Sequence of chain 1.B:
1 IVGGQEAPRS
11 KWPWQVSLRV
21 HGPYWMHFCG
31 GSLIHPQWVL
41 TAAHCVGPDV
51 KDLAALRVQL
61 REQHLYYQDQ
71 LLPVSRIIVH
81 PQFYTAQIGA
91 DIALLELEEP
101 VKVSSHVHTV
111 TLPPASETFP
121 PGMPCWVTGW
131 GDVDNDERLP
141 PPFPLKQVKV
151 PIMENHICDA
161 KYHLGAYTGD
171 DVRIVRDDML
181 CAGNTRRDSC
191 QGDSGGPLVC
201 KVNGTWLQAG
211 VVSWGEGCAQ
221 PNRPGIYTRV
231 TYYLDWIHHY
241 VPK

The small molecule below binds the protein below.
Small molecule (SMILES): CC(C)(O)[C@@]1(C(=O)Nc2cccc(C(=O)N3CCC(c4cccc(CN)c4)CC3)c2)OC(C)(C)[C@@](O)(C(=O)Nc2cccc(C(=O)N3CCC(c4cccc(CN)c4)CC3)c2)O1

Sequence of chain 1.A:
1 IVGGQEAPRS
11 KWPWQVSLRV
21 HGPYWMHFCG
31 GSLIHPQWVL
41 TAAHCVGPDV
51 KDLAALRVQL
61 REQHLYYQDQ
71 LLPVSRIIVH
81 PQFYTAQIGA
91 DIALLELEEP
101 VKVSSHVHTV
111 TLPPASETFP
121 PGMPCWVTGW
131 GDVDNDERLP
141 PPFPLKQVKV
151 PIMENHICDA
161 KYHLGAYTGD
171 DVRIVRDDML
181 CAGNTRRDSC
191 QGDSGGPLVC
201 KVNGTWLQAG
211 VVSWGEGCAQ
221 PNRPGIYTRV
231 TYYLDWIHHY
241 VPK

Binding-site contacts:
Ligand atom C48 contacts residue TRP214 of chain 1.B at 3.7 Å (hydrophobic).
Ligand atom O8 contacts residue GLY215 of chain 1.B at 3.5 Å (h-bond).
Ligand atom C34 contacts residue GLY215 of chain 1.B at 3.6 Å.
Ligand atom C27 contacts residue TRP214 of chain 1.A at 3.2 Å (hydrophobic).
Ligand atom C40 contacts residue GLY215 of chain 1.B at 3.5 Å.
Ligand atom C44 contacts residue SER194 of chain 1.B at 3.5 Å.
Ligand atom N6 contacts residue GLY225 of chain 1.B at 3.7 Å.
Ligand atom C31 contacts residue GLN87 of chain 1.B at 3.3 Å.
Ligand atom C47 contacts residue GLY215 of chain 1.B at 3.6 Å.
Ligand atom C25 contacts residue TRP214 of chain 1.A at 3.6 Å (hydrophobic).
Ligand atom C23 contacts residue CYS190 of chain 1.A at 3.5 Å (hydrophobic).
Ligand atom C17 contacts residue GLY215 of chain 1.A at 3.5 Å.
Ligand atom C26 contacts residue TRP214 of chain 1.A at 3.7 Å (hydrophobic).
Ligand atom O6 contacts residue GLN87 of chain 1.A at 3.0 Å (h-bond).
Ligand atom N3 contacts residue ASP188 of chain 1.A at 3.0 Å (salt-bridge).
Ligand atom C13 contacts residue GLY215 of chain 1.A at 3.4 Å.
Ligand atom C45 contacts residue VAL212 of chain 1.B at 3.7 Å (hydrophobic).
Ligand atom C48 contacts residue SER189 of chain 1.B at 3.3 Å.
Ligand atom O7 contacts residue GLN87 of chain 1.B at 3.7 Å.
Ligand atom C3 contacts residue GLN87 of chain 1.B at 3.0 Å.
Ligand atom C26 contacts residue GLY215 of chain 1.A at 3.5 Å.
Ligand atom N3 contacts residue GLY217 of chain 1.A at 3.4 Å (h-bond).
Ligand atom N3 contacts residue SER189 of chain 1.A at 2.8 Å (h-bond).
Ligand atom C36 contacts residue GLY215 of chain 1.B at 3.2 Å.
Ligand atom O5 contacts residue GLY217 of chain 1.A at 3.0 Å (h-bond).
Ligand atom N2 contacts residue GLY215 of chain 1.A at 3.7 Å.
Ligand atom N6 contacts residue ASP188 of chain 1.B at 3.5 Å (salt-bridge).
Ligand atom O7 contacts residue THR85 of chain 1.A at 3.5 Å.
Ligand atom C32 contacts residue GLN87 of chain 1.B at 3.6 Å.
Ligand atom C23 contacts residue SER194 of chain 1.A at 3.5 Å.
Ligand atom C26 contacts residue GLY217 of chain 1.A at 3.7 Å.
Ligand atom C28 contacts residue GLN87 of chain 1.A at 3.3 Å.
Ligand atom N6 contacts residue TRP214 of chain 1.B at 3.5 Å (h-bond).
Ligand atom C22 contacts residue SO41 of chain 1.D at 3.5 Å.
Ligand atom C12 contacts residue GLY215 of chain 1.A at 2.9 Å.
Ligand atom O8 contacts residue GLY217 of chain 1.B at 3.2 Å (h-bond).
Ligand atom C15 contacts residue GLY215 of chain 1.A at 3.4 Å.
Ligand atom N6 contacts residue GLY217 of chain 1.B at 3.4 Å (h-bond).
Ligand atom C33 contacts residue GLY215 of chain 1.B at 3.2 Å.
Ligand atom N5 contacts residue GLY215 of chain 1.B at 3.5 Å (h-bond).